The protein below binds the small molecule below.
Small molecule (SMILES): N[C@@H](C[SH]=O)C(=O)O

Binding-site contacts:
Ligand atom O contacts residue GLN76 of chain 1.A at 3.4 Å (h-bond).
Ligand atom CA contacts residue GLU78 of chain 1.A at 3.4 Å.
Ligand atom SG contacts residue HIS75 of chain 1.A at 3.5 Å (h-bond).
Ligand atom CA contacts residue HIS1 of chain 1.E at 0.2 Å.
Ligand atom C contacts residue SER127 of chain 1.A at 4.5 Å.
Ligand atom C contacts residue HIS1 of chain 1.E at 0.2 Å.
Ligand atom OXT contacts residue HIS1 of chain 1.E at 0.2 Å (h-bond).
Ligand atom OD contacts residue PHE97 of chain 1.A at 4.0 Å.
Ligand atom SG contacts residue HIS1 of chain 1.E at 1.0 Å (h-bond).
Ligand atom O contacts residue HIS1 of chain 1.E at 0.2 Å (h-bond).
Ligand atom CB contacts residue PHE58 of chain 1.A at 3.6 Å (hydrophobic).
Ligand atom SG contacts residue GLN76 of chain 1.A at 4.0 Å.
Ligand atom CA contacts residue GLN76 of chain 1.A at 3.6 Å.
Ligand atom OXT contacts residue ARG83 of chain 1.A at 3.0 Å (salt-bridge).
Ligand atom OD contacts residue HIS1 of chain 1.E at 0.8 Å (h-bond).
Ligand atom CA contacts residue PHE58 of chain 1.A at 4.5 Å (hydrophobic).
Ligand atom CB contacts residue HIS75 of chain 1.A at 3.3 Å.
Ligand atom C contacts residue GLU78 of chain 1.A at 3.4 Å.
Ligand atom N contacts residue GLN76 of chain 1.A at 2.9 Å (h-bond).
Ligand atom CB contacts residue HIS1 of chain 1.E at 0.2 Å.
Ligand atom OXT contacts residue GLU78 of chain 1.A at 4.2 Å.
Ligand atom CB contacts residue MET77 of chain 1.A at 4.4 Å (hydrophobic).
Ligand atom O contacts residue GLU78 of chain 1.A at 3.0 Å (salt-bridge).
Ligand atom OD contacts residue PHE19 of chain 1.A at 3.9 Å.
Ligand atom OXT contacts residue PHE58 of chain 1.A at 3.6 Å.
Ligand atom OXT contacts residue SER127 of chain 1.A at 3.3 Å.
Ligand atom O contacts residue MET77 of chain 1.A at 3.7 Å.
Ligand atom C contacts residue ASN128 of chain 1.A at 3.8 Å.
Ligand atom N contacts residue PHE97 of chain 1.A at 3.5 Å.
Ligand atom SG contacts residue PHE97 of chain 1.A at 4.2 Å.
Ligand atom C contacts residue ARG83 of chain 1.A at 3.7 Å.
Ligand atom C contacts residue PHE58 of chain 1.A at 4.2 Å (hydrophobic).
Ligand atom N contacts residue GLU78 of chain 1.A at 2.7 Å (salt-bridge).
Ligand atom OXT contacts residue ASN128 of chain 1.A at 2.8 Å (h-bond).
Ligand atom O contacts residue ARG83 of chain 1.A at 3.0 Å (salt-bridge).
Ligand atom CB contacts residue GLN76 of chain 1.A at 3.5 Å.
Ligand atom O contacts residue ASN128 of chain 1.A at 4.0 Å.
Ligand atom N contacts residue HIS1 of chain 1.E at 0.3 Å (h-bond).
Ligand atom C contacts residue GLN76 of chain 1.A at 3.9 Å.
Ligand atom SG contacts residue PHE19 of chain 1.A at 3.6 Å.

Sequence of chain 1.A:
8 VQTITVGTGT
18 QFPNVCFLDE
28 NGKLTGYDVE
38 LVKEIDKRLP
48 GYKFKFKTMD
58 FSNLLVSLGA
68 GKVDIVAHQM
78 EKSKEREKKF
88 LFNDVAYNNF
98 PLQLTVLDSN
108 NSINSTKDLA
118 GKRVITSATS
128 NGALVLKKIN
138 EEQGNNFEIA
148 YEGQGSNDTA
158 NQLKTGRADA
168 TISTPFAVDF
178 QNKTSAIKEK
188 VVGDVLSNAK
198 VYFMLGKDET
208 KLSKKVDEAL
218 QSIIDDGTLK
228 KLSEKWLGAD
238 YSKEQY